Binding-site contacts:
Ligand atom N1 contacts residue LEU31 of chain 2.A at 4.2 Å.
Ligand atom C6 contacts residue ARG33 of chain 2.A at 4.0 Å.
Ligand atom N6 contacts residue ARG33 of chain 2.A at 4.0 Å.
Ligand atom C6 contacts residue LEU31 of chain 2.A at 4.0 Å (hydrophobic).
Ligand atom C4 contacts residue PHE32 of chain 2.A at 4.3 Å (hydrophobic).
Ligand atom C4 contacts residue LEU162 of chain 2.A at 4.1 Å (hydrophobic).
Ligand atom N7 contacts residue LEU165 of chain 2.A at 4.0 Å.
Ligand atom C2 contacts residue LEU132 of chain 2.A at 3.6 Å (hydrophobic).
Ligand atom N6 contacts residue HIS187 of chain 2.A at 3.0 Å (h-bond).
Ligand atom C8 contacts residue LEU165 of chain 2.A at 3.9 Å (hydrophobic).
Ligand atom N6 contacts residue PHE32 of chain 2.A at 4.0 Å.
Ligand atom N7 contacts residue HIS187 of chain 2.A at 2.8 Å (h-bond).
Ligand atom C8 contacts residue HIS187 of chain 2.A at 3.6 Å.
Ligand atom C6 contacts residue PHE32 of chain 2.A at 4.2 Å (hydrophobic).
Ligand atom N6 contacts residue LEU162 of chain 2.A at 3.9 Å.
Ligand atom N1 contacts residue LEU162 of chain 2.A at 4.3 Å.
Ligand atom N6 contacts residue ILE30 of chain 2.A at 3.9 Å.
Ligand atom C8 contacts residue ALA134 of chain 2.A at 4.1 Å (hydrophobic).
Ligand atom N1 contacts residue PHE32 of chain 2.A at 3.7 Å.
Ligand atom N7 contacts residue LEU162 of chain 2.A at 3.6 Å.
Ligand atom N3 contacts residue LEU132 of chain 2.A at 3.7 Å.
Ligand atom C2 contacts residue PHE32 of chain 2.A at 3.4 Å (hydrophobic).
Ligand atom N9 contacts residue LEU132 of chain 2.A at 4.1 Å.
Ligand atom N1 contacts residue LEU132 of chain 2.A at 4.2 Å.
Ligand atom N3 contacts residue PHE32 of chain 2.A at 3.6 Å.
Ligand atom C6 contacts residue LEU162 of chain 2.A at 3.7 Å (hydrophobic).
Ligand atom N1 contacts residue ARG33 of chain 2.A at 3.1 Å (salt-bridge).
Ligand atom N6 contacts residue LEU31 of chain 2.A at 3.1 Å (h-bond).
Ligand atom N9 contacts residue ALA134 of chain 2.A at 4.2 Å.
Ligand atom C2 contacts residue ARG33 of chain 2.A at 3.5 Å.
Ligand atom C6 contacts residue HIS187 of chain 2.A at 4.0 Å.
Ligand atom N9 contacts residue LEU162 of chain 2.A at 4.5 Å.
Ligand atom C5 contacts residue LEU162 of chain 2.A at 3.5 Å (hydrophobic).
Ligand atom C4 contacts residue LEU132 of chain 2.A at 4.0 Å (hydrophobic).
Ligand atom C8 contacts residue LEU162 of chain 2.A at 4.2 Å (hydrophobic).
Ligand atom C5 contacts residue HIS187 of chain 2.A at 3.9 Å.

Sequence of chain 2.A:
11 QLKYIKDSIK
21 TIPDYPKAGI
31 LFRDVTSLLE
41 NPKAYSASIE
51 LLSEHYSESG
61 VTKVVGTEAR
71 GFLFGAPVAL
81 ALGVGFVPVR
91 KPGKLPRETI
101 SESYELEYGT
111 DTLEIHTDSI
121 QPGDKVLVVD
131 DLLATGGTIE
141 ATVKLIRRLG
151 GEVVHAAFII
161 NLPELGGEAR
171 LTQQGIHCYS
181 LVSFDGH

A protein and the small-molecule ligand that binds it are described below.
Small molecule (SMILES): Nc1ncnc2[nH]cnc12